Binding-site contacts:
Ligand atom O5 contacts residue ASN175 of chain 5.F at 2.4 Å (h-bond).
Ligand atom O5 contacts residue THR85 of chain 5.F at 4.3 Å.
Ligand atom C8 contacts residue ARG88 of chain 5.F at 4.3 Å.
Ligand atom C5 contacts residue THR85 of chain 5.F at 4.0 Å.
Ligand atom O4 contacts residue NAG1 of chain 5.K at 2.3 Å (h-bond).
Ligand atom C3 contacts residue THR85 of chain 5.F at 4.3 Å.
Ligand atom C8 contacts residue GLU87 of chain 5.F at 3.6 Å.
Ligand atom O3 contacts residue NAG1 of chain 5.K at 3.9 Å.
Ligand atom C3 contacts residue ASN175 of chain 5.F at 3.8 Å.
Ligand atom C4 contacts residue ASN175 of chain 5.F at 4.2 Å.
Ligand atom N2 contacts residue PRO86 of chain 5.F at 3.9 Å.
Ligand atom C5 contacts residue NAG1 of chain 5.K at 3.8 Å.
Ligand atom C8 contacts residue ASN175 of chain 5.F at 4.5 Å.
Ligand atom C7 contacts residue PRO86 of chain 5.F at 4.3 Å (hydrophobic).
Ligand atom C6 contacts residue NAG1 of chain 5.K at 4.2 Å.
Ligand atom O6 contacts residue PHE173 of chain 5.F at 4.0 Å.
Ligand atom C3 contacts residue NAG1 of chain 5.K at 3.7 Å.
Ligand atom C2 contacts residue ASN175 of chain 5.F at 2.4 Å.
Ligand atom N2 contacts residue THR85 of chain 5.F at 4.5 Å.
Ligand atom N2 contacts residue ASN175 of chain 5.F at 2.9 Å (h-bond).
Ligand atom C1 contacts residue ASN175 of chain 5.F at 1.4 Å.
Ligand atom C5 contacts residue ASN175 of chain 5.F at 3.6 Å.
Ligand atom O6 contacts residue THR85 of chain 5.F at 4.4 Å.
Ligand atom O7 contacts residue ASN175 of chain 5.F at 3.5 Å (h-bond).
Ligand atom O5 contacts residue GLU174 of chain 5.F at 3.5 Å (salt-bridge).
Ligand atom O6 contacts residue GLU174 of chain 5.F at 3.8 Å.
Ligand atom C7 contacts residue ASN175 of chain 5.F at 3.4 Å.
Ligand atom C8 contacts residue PRO86 of chain 5.F at 3.6 Å (hydrophobic).
Ligand atom C2 contacts residue THR85 of chain 5.F at 4.5 Å.
Ligand atom C4 contacts residue NAG1 of chain 5.K at 3.5 Å.
Ligand atom C1 contacts residue GLU174 of chain 5.F at 4.1 Å.
Ligand atom C1 contacts residue THR85 of chain 5.F at 3.8 Å.

Sequence of chain 5.F:
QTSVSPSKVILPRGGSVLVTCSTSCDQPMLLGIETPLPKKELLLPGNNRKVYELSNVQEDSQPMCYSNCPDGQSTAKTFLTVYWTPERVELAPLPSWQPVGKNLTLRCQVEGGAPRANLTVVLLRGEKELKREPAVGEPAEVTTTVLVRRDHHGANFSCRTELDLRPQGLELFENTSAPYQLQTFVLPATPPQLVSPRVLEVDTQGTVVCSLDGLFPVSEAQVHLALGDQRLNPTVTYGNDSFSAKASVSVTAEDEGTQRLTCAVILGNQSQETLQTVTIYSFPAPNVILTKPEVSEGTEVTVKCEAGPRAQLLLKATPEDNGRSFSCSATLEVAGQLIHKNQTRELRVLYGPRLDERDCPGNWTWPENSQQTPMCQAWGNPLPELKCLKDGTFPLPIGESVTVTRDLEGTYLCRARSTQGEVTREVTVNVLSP

The small molecule below binds the protein below.
Small molecule (SMILES): CC(=O)N[C@@H]1[C@@H](O)[C@H](O)[C@@H](CO)O[C@H]1O